The protein below binds the small molecule below.
Small molecule (SMILES): O=C(COP(=O)(O)O)[C@H](O)[C@H](O)COP(=O)(O)O

Sequence of chain 1.A:
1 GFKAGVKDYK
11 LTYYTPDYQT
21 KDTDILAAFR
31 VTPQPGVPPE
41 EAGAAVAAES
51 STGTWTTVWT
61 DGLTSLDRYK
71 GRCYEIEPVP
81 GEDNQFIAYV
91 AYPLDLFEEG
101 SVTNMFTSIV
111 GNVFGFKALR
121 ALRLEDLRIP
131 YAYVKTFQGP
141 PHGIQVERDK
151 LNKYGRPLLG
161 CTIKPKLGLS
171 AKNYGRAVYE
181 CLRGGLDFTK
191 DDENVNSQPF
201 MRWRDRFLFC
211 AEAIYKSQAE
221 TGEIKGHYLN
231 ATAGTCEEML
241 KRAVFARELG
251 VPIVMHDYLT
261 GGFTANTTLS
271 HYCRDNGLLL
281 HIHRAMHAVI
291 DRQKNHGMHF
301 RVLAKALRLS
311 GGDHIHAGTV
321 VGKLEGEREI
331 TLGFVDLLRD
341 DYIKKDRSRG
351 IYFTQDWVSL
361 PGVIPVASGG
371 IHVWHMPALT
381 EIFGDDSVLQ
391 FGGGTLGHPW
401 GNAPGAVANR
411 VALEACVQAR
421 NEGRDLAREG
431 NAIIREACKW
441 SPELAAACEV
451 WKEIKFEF

Sequence of chain 2.B:
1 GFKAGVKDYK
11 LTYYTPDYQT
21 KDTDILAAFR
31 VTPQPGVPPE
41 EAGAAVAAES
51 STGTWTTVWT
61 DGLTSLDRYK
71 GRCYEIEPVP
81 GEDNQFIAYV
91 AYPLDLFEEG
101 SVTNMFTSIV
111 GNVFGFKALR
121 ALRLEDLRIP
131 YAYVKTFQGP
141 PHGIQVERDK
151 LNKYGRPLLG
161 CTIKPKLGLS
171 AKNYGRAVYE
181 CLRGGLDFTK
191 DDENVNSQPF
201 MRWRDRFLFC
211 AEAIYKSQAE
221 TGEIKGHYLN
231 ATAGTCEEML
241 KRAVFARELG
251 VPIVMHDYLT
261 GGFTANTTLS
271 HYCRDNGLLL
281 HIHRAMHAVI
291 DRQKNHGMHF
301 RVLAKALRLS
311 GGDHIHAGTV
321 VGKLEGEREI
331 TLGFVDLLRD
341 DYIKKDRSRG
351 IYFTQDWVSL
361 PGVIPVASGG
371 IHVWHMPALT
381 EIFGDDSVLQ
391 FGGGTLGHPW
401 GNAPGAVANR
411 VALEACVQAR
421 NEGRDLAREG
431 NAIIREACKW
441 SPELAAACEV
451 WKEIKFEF

Binding-site contacts:
Ligand atom P2 contacts residue ARG284 of chain 2.B at 3.7 Å.
Ligand atom P1 contacts residue LYS323 of chain 2.B at 3.9 Å.
Ligand atom C5 contacts residue ASN112 of chain 1.A at 3.6 Å.
Ligand atom O3 contacts residue HIS283 of chain 2.B at 3.2 Å.
Ligand atom C1 contacts residue LYS164 of chain 2.B at 3.6 Å.
Ligand atom O1P contacts residue LYS164 of chain 2.B at 3.2 Å.
Ligand atom O1P contacts residue TRP55 of chain 1.A at 3.8 Å.
Ligand atom O3P contacts residue TRP55 of chain 1.A at 3.4 Å.
Ligand atom P1 contacts residue GLY392 of chain 2.B at 3.9 Å.
Ligand atom C3 contacts residue SER368 of chain 2.B at 3.7 Å.
Ligand atom O2 contacts residue GLU193 of chain 2.B at 3.8 Å.
Ligand atom O1P contacts residue THR54 of chain 1.A at 2.7 Å (h-bond).
Ligand atom O5P contacts residue HIS316 of chain 2.B at 2.8 Å (h-bond).
Ligand atom O2 contacts residue LYS164 of chain 2.B at 2.9 Å (salt-bridge).
Ligand atom O4 contacts residue SER368 of chain 2.B at 2.9 Å (h-bond).
Ligand atom O3 contacts residue ASP192 of chain 2.B at 3.9 Å.
Ligand atom O5 contacts residue ASN112 of chain 1.A at 3.9 Å.
Ligand atom O2P contacts residue PHE391 of chain 2.B at 3.9 Å.
Ligand atom O5P contacts residue SER368 of chain 2.B at 3.4 Å (h-bond).
Ligand atom O1P contacts residue GLY393 of chain 2.B at 2.8 Å (h-bond).
Ligand atom O3 contacts residue GLU193 of chain 2.B at 2.7 Å (salt-bridge).
Ligand atom O1P contacts residue GLY392 of chain 2.B at 3.5 Å.
Ligand atom P1 contacts residue GLY393 of chain 2.B at 3.9 Å.
Ligand atom O3P contacts residue LYS323 of chain 2.B at 2.9 Å (salt-bridge).
Ligand atom O3P contacts residue GLY370 of chain 2.B at 2.8 Å (h-bond).
Ligand atom O2P contacts residue GLY392 of chain 2.B at 2.8 Å (h-bond).
Ligand atom P1 contacts residue THR54 of chain 1.A at 3.6 Å.
Ligand atom O3P contacts residue GLY369 of chain 2.B at 3.4 Å.
Ligand atom O3P contacts residue THR54 of chain 1.A at 3.7 Å.
Ligand atom O4P contacts residue ARG284 of chain 2.B at 2.9 Å (salt-bridge).
Ligand atom C1 contacts residue LYS323 of chain 2.B at 3.6 Å.
Ligand atom O6P contacts residue ARG284 of chain 2.B at 3.0 Å (salt-bridge).
Ligand atom O4 contacts residue GLY369 of chain 2.B at 3.4 Å (h-bond).
Ligand atom O3 contacts residue ASN112 of chain 1.A at 3.9 Å.
Ligand atom O4P contacts residue LEU324 of chain 2.B at 3.6 Å.
Ligand atom O5 contacts residue LEU324 of chain 2.B at 3.3 Å.
Ligand atom O2 contacts residue ASP192 of chain 2.B at 3.0 Å (salt-bridge).
Ligand atom O6P contacts residue HIS316 of chain 2.B at 3.8 Å.
Ligand atom C2 contacts residue LYS164 of chain 2.B at 3.7 Å.
Ligand atom O1 contacts residue LYS164 of chain 2.B at 2.9 Å (salt-bridge).